Sequence of chain 1.A:
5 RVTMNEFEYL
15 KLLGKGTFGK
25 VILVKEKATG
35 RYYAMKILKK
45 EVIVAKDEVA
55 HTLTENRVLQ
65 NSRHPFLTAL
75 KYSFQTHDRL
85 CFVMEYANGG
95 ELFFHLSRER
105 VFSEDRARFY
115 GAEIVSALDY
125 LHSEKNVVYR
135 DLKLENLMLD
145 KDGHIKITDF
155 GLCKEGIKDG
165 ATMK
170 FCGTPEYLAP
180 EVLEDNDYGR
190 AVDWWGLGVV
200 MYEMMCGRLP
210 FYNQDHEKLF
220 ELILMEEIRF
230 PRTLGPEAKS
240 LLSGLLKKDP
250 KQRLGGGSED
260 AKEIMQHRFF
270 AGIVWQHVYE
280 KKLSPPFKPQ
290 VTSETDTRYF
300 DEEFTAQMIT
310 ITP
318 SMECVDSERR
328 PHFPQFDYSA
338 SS

A protein and the small-molecule ligand that binds it are described below.
Small molecule (SMILES): CC(C)NC[C@@H](C(=O)N1CCN(c2ncnc3c2[C@H](C)C[C@H]3O)CC1)c1ccc(Cl)cc1

Binding-site contacts:
Ligand atom CL1 contacts residue LYS24 of chain 1.A at 3.7 Å.
Ligand atom N23 contacts residue GLU139 of chain 1.A at 2.8 Å (salt-bridge).
Ligand atom N3 contacts residue ALA38 of chain 1.A at 3.5 Å.
Ligand atom C19 contacts residue GLU95 of chain 1.A at 3.5 Å.
Ligand atom C28 contacts residue GLY18 of chain 1.A at 3.8 Å.
Ligand atom C27 contacts residue GLY20 of chain 1.A at 3.1 Å.
Ligand atom C27 contacts residue LYS19 of chain 1.A at 3.5 Å.
Ligand atom CL1 contacts residue GLY23 of chain 1.A at 3.6 Å.
Ligand atom C28 contacts residue LYS19 of chain 1.A at 3.3 Å.
Ligand atom O20 contacts residue GLY18 of chain 1.A at 3.4 Å.
Ligand atom C29 contacts residue GLU139 of chain 1.A at 3.4 Å.
Ligand atom C2 contacts residue PHE299 of chain 1.A at 3.7 Å (hydrophobic).
Ligand atom C5 contacts residue MET142 of chain 1.A at 3.5 Å (hydrophobic).
Ligand atom C16 contacts residue GLU95 of chain 1.A at 3.7 Å.
Ligand atom N3 contacts residue ALA91 of chain 1.A at 3.0 Å (h-bond).
Ligand atom O12 contacts residue GLU89 of chain 1.A at 2.7 Å (salt-bridge).
Ligand atom C6 contacts residue MET142 of chain 1.A at 3.6 Å (hydrophobic).
Ligand atom C11 contacts residue MET88 of chain 1.A at 3.6 Å (hydrophobic).
Ligand atom C2 contacts residue LEU17 of chain 1.A at 3.7 Å (hydrophobic).
Ligand atom N1 contacts residue MET142 of chain 1.A at 3.5 Å.
Ligand atom C18 contacts residue GLU95 of chain 1.A at 3.1 Å.
Ligand atom N15 contacts residue GLU95 of chain 1.A at 3.2 Å (salt-bridge).
Ligand atom C2 contacts residue TYR90 of chain 1.A at 3.8 Å (hydrophobic).
Ligand atom O12 contacts residue ALA91 of chain 1.A at 3.4 Å (h-bond).
Ligand atom C13 contacts residue LEU17 of chain 1.A at 3.8 Å (hydrophobic).
Ligand atom C28 contacts residue GLY20 of chain 1.A at 3.3 Å.
Ligand atom C22 contacts residue GLU139 of chain 1.A at 3.2 Å.
Ligand atom N23 contacts residue GLU95 of chain 1.A at 3.0 Å (salt-bridge).
Ligand atom N1 contacts residue PHE299 of chain 1.A at 3.5 Å.
Ligand atom C2 contacts residue ALA91 of chain 1.A at 3.8 Å (hydrophobic).
Ligand atom C30 contacts residue GLU139 of chain 1.A at 3.6 Å.
Ligand atom C31 contacts residue GLU139 of chain 1.A at 3.4 Å.
Ligand atom C8 contacts residue THR152 of chain 1.A at 3.3 Å.
Ligand atom O20 contacts residue GLU95 of chain 1.A at 3.5 Å (salt-bridge).
Ligand atom C27 contacts residue VAL25 of chain 1.A at 3.6 Å (hydrophobic).
Ligand atom C7 contacts residue GLU89 of chain 1.A at 3.1 Å.
Ligand atom C2 contacts residue MET142 of chain 1.A at 3.7 Å (hydrophobic).
Ligand atom C4 contacts residue ALA38 of chain 1.A at 3.6 Å (hydrophobic).
Ligand atom C22 contacts residue LYS19 of chain 1.A at 3.6 Å.
Ligand atom C9 contacts residue THR152 of chain 1.A at 3.4 Å.